Sequence of chain 1.A:
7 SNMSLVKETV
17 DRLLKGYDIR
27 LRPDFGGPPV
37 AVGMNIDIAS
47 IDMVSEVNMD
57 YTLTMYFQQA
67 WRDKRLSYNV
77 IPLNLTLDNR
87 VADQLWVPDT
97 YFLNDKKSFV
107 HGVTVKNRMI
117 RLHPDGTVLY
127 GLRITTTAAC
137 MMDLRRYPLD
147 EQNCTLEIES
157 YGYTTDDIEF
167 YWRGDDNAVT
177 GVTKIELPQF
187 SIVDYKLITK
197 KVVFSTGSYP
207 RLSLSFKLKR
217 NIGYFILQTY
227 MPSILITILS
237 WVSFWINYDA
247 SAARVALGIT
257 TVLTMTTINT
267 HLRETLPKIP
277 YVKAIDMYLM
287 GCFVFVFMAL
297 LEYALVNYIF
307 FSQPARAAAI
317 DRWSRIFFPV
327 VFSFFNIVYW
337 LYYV

Binding-site contacts:
Ligand atom C7 contacts residue SER211 of chain 1.A at 3.8 Å.
Ligand atom O7 contacts residue LYS196 of chain 1.A at 3.9 Å.
Ligand atom C7 contacts residue LYS196 of chain 1.A at 4.3 Å.
Ligand atom O7 contacts residue ILE194 of chain 1.A at 3.6 Å.
Ligand atom O7 contacts residue SER211 of chain 1.A at 2.7 Å.
Ligand atom O4 contacts residue ILE194 of chain 1.A at 3.3 Å.
Ligand atom C8 contacts residue LYS213 of chain 1.A at 4.1 Å.
Ligand atom O6 contacts residue LYS192 of chain 1.A at 3.0 Å (salt-bridge).
Ligand atom C8 contacts residue PHE212 of chain 1.A at 4.4 Å (hydrophobic).
Ligand atom C8 contacts residue SER211 of chain 1.A at 4.5 Å.
Ligand atom C4 contacts residue ILE194 of chain 1.A at 4.4 Å (hydrophobic).
Ligand atom C5 contacts residue ASN149 of chain 1.A at 4.3 Å.
Ligand atom O7 contacts residue LYS192 of chain 1.A at 4.3 Å.
Ligand atom C1 contacts residue ILE194 of chain 1.A at 3.9 Å (hydrophobic).
Ligand atom O7 contacts residue ASN149 of chain 1.A at 3.3 Å (h-bond).
Ligand atom C1 contacts residue ASN149 of chain 1.A at 2.8 Å.
Ligand atom C7 contacts residue LYS192 of chain 1.A at 4.2 Å.
Ligand atom O3 contacts residue LYS192 of chain 1.A at 3.8 Å.
Ligand atom C8 contacts residue ASN149 of chain 1.A at 4.2 Å.
Ligand atom C8 contacts residue LYS196 of chain 1.A at 4.0 Å.
Ligand atom C6 contacts residue LYS192 of chain 1.A at 3.4 Å.
Ligand atom C3 contacts residue ILE194 of chain 1.A at 4.5 Å (hydrophobic).
Ligand atom O5 contacts residue ILE194 of chain 1.A at 3.8 Å.
Ligand atom N2 contacts residue LYS213 of chain 1.A at 4.3 Å.
Ligand atom C8 contacts residue LYS192 of chain 1.A at 4.0 Å.
Ligand atom C2 contacts residue ASN149 of chain 1.A at 3.8 Å.
Ligand atom O5 contacts residue ASN149 of chain 1.A at 3.3 Å (h-bond).
Ligand atom N2 contacts residue ASN149 of chain 1.A at 3.6 Å.
Ligand atom C7 contacts residue ASN149 of chain 1.A at 3.5 Å.
Ligand atom C2 contacts residue ILE194 of chain 1.A at 4.0 Å (hydrophobic).

This protein binds this small molecule.
Small molecule (SMILES): CC(=O)N[C@H]1[C@H](O[C@H]2[C@H](O)[C@@H](NC(C)=O)CO[C@@H]2CO)O[C@H](CO)[C@@H](O[C@@H]2O[C@H](CO)[C@@H](O)[C@H](O)[C@@H]2O)[C@@H]1O